Binding-site contacts:
Ligand atom N1 contacts residue TRP125 of chain 1.A at 3.6 Å.
Ligand atom N1 contacts residue TRP79 of chain 1.A at 3.4 Å.
Ligand atom O5 contacts residue TRP125 of chain 1.A at 2.8 Å (h-bond).
Ligand atom CL1 contacts residue LEU83 of chain 1.A at 3.4 Å.
Ligand atom C8 contacts residue TRP79 of chain 1.A at 3.5 Å (hydrophobic).
Ligand atom O5 contacts residue MET124 of chain 1.A at 3.1 Å.
Ligand atom O1 contacts residue TRP79 of chain 1.A at 3.2 Å (h-bond).
Ligand atom C1 contacts residue TRP79 of chain 1.A at 3.5 Å (hydrophobic).
Ligand atom O6 contacts residue TRP79 of chain 1.A at 3.4 Å.
Ligand atom C8 contacts residue TRP125 of chain 1.A at 3.7 Å (hydrophobic).
Ligand atom C13 contacts residue TRP79 of chain 1.A at 3.6 Å (hydrophobic).
Ligand atom C14 contacts residue PRO123 of chain 1.A at 3.2 Å (hydrophobic).
Ligand atom C16 contacts residue LEU83 of chain 1.A at 3.4 Å (hydrophobic).
Ligand atom N2 contacts residue TRP125 of chain 1.A at 3.4 Å.
Ligand atom C9 contacts residue GLU126 of chain 1.A at 3.4 Å.
Ligand atom C9 contacts residue TRP125 of chain 1.A at 3.5 Å (hydrophobic).
Ligand atom C15 contacts residue SER115 of chain 1.A at 3.6 Å.
Ligand atom C11 contacts residue TRP125 of chain 1.A at 3.6 Å (hydrophobic).
Ligand atom C6 contacts residue TRP79 of chain 1.A at 3.5 Å (hydrophobic).
Ligand atom C17 contacts residue ASP113 of chain 1.A at 3.3 Å.
Ligand atom C6 contacts residue TRP125 of chain 1.A at 3.5 Å (hydrophobic).
Ligand atom N3 contacts residue TRP125 of chain 1.A at 3.2 Å.
Ligand atom O8 contacts residue ASN178 of chain 1.A at 3.8 Å.
Ligand atom C10 contacts residue TRP125 of chain 1.A at 3.2 Å (hydrophobic).
Ligand atom N3 contacts residue GLU126 of chain 1.A at 2.9 Å (salt-bridge).
Ligand atom C15 contacts residue LEU83 of chain 1.A at 3.4 Å (hydrophobic).
Ligand atom C12 contacts residue PRO123 of chain 1.A at 3.7 Å (hydrophobic).
Ligand atom N2 contacts residue TRP79 of chain 1.A at 3.4 Å.
Ligand atom C7 contacts residue TRP79 of chain 1.A at 3.7 Å (hydrophobic).
Ligand atom C12 contacts residue TRP79 of chain 1.A at 3.6 Å (hydrophobic).
Ligand atom CL1 contacts residue SER115 of chain 1.A at 3.4 Å.
Ligand atom C18 contacts residue ASP113 of chain 1.A at 3.7 Å.
Ligand atom N4 contacts residue TRP125 of chain 1.A at 3.5 Å.
Ligand atom O8 contacts residue ARG180 of chain 1.A at 2.8 Å (salt-bridge).
Ligand atom O7 contacts residue LYS185 of chain 1.A at 3.7 Å.
Ligand atom C4 contacts residue TRP125 of chain 1.A at 3.7 Å (hydrophobic).
Ligand atom N5 contacts residue GLU126 of chain 1.A at 2.7 Å (salt-bridge).
Ligand atom C7 contacts residue TRP125 of chain 1.A at 3.4 Å (hydrophobic).
Ligand atom N4 contacts residue TRP79 of chain 1.A at 3.7 Å.
Ligand atom C10 contacts residue TRP79 of chain 1.A at 3.7 Å (hydrophobic).

Sequence of chain 1.A:
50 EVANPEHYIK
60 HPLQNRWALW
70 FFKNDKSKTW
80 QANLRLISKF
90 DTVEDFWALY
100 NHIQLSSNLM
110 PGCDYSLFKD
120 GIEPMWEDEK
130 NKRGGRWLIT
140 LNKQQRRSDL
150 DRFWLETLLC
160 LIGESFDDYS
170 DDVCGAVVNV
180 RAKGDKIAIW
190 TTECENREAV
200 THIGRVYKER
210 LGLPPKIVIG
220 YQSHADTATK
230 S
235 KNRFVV

The small molecule below binds the protein below.
Small molecule (SMILES): Nc1nc2c(c(=O)[nH]1)[n+](CCOc1ccc(Cl)cc1)cn2[C@@H]1O[C@H](COP(=O)(O)O)[C@@H](O)[C@H]1O